Binding-site contacts:
Ligand atom C11 contacts residue GLU76 of chain 1.A at 3.4 Å.
Ligand atom C14 contacts residue GLU76 of chain 1.A at 3.6 Å.
Ligand atom C15 contacts residue GLU76 of chain 1.A at 4.1 Å.
Ligand atom C07 contacts residue ARG238 of chain 1.A at 4.2 Å.
Ligand atom N08 contacts residue ARG238 of chain 1.A at 3.8 Å.
Ligand atom S06 contacts residue GLU76 of chain 1.A at 3.3 Å (salt-bridge).
Ligand atom C09 contacts residue GLU76 of chain 1.A at 3.2 Å.
Ligand atom O01 contacts residue ARG238 of chain 1.A at 3.8 Å.
Ligand atom F16 contacts residue GLU75 of chain 1.A at 4.2 Å.
Ligand atom C10 contacts residue GLU76 of chain 1.A at 3.3 Å.
Ligand atom F18 contacts residue GLU76 of chain 1.A at 4.2 Å.
Ligand atom C02 contacts residue SER243 of chain 1.A at 3.9 Å.
Ligand atom F16 contacts residue GLU76 of chain 1.A at 3.5 Å.
Ligand atom S06 contacts residue ARG238 of chain 1.A at 4.2 Å.
Ligand atom F18 contacts residue GLU75 of chain 1.A at 4.2 Å.
Ligand atom C02 contacts residue ARG238 of chain 1.A at 3.8 Å.
Ligand atom C05 contacts residue ARG238 of chain 1.A at 3.7 Å.
Ligand atom C05 contacts residue GLU76 of chain 1.A at 4.1 Å.
Ligand atom C04 contacts residue ARG238 of chain 1.A at 3.7 Å.
Ligand atom C04 contacts residue GLU76 of chain 1.A at 4.2 Å.
Ligand atom N08 contacts residue GLU76 of chain 1.A at 3.8 Å.
Ligand atom O03 contacts residue ARG238 of chain 1.A at 4.0 Å.
Ligand atom O01 contacts residue SER243 of chain 1.A at 3.6 Å (h-bond).
Ligand atom O03 contacts residue SER243 of chain 1.A at 3.8 Å.
Ligand atom C07 contacts residue GLU76 of chain 1.A at 3.2 Å.
Ligand atom C13 contacts residue GLU76 of chain 1.A at 4.0 Å.
Ligand atom C12 contacts residue GLU76 of chain 1.A at 3.9 Å.

The protein below binds the small molecule below.
Small molecule (SMILES): O=C(O)c1csc(-c2ccc(C(F)(F)F)cc2)n1

Sequence of chain 1.A:
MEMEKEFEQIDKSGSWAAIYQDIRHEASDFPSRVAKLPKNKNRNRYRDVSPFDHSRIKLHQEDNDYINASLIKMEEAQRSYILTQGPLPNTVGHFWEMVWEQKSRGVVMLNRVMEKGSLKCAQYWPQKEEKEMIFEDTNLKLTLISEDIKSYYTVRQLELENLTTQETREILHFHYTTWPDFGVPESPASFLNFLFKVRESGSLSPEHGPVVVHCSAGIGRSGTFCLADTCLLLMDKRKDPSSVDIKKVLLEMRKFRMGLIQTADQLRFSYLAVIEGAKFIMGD